This protein binds this small molecule.
Small molecule (SMILES): CC(=O)N[C@@H]1[C@@H](O)[C@H](O)[C@@H](CO)O[C@H]1O

Sequence of chain 1.B:
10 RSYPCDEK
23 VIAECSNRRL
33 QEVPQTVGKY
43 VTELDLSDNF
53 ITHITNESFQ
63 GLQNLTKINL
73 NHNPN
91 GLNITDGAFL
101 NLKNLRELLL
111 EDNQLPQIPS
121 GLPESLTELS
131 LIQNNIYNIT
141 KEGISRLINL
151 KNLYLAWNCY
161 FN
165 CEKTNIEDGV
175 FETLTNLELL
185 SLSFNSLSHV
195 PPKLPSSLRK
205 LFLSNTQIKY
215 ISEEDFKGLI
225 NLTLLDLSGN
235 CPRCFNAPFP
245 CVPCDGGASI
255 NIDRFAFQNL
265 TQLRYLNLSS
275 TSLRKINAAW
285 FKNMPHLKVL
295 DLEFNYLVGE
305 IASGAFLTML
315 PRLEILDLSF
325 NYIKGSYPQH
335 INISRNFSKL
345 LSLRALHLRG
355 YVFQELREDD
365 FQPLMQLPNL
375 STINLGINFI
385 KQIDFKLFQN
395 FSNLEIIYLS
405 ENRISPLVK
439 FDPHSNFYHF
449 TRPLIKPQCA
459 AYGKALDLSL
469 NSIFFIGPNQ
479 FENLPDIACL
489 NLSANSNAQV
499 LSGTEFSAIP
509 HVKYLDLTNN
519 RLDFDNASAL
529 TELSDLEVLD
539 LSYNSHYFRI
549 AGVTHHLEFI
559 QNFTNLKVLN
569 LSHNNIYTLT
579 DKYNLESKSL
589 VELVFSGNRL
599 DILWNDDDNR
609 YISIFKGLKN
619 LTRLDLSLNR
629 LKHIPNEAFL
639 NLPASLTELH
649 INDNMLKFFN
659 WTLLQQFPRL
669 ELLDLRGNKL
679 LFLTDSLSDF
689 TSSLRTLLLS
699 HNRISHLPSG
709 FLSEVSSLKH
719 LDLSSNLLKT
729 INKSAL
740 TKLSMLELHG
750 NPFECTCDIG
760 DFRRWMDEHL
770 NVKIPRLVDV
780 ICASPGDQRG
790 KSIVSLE

Binding-site contacts:
Ligand atom O6 contacts residue SER500 of chain 1.B at 3.2 Å.
Ligand atom C7 contacts residue ASN524 of chain 1.B at 3.9 Å.
Ligand atom C6 contacts residue SER526 of chain 1.B at 4.1 Å.
Ligand atom O5 contacts residue SER526 of chain 1.B at 3.5 Å (h-bond).
Ligand atom O5 contacts residue ASN524 of chain 1.B at 2.3 Å (h-bond).
Ligand atom C5 contacts residue ASN524 of chain 1.B at 3.6 Å.
Ligand atom O6 contacts residue THR502 of chain 1.B at 4.3 Å.
Ligand atom N2 contacts residue ASN524 of chain 1.B at 2.9 Å (h-bond).
Ligand atom C4 contacts residue ASN524 of chain 1.B at 4.2 Å.
Ligand atom O7 contacts residue ASN524 of chain 1.B at 4.4 Å.
Ligand atom C1 contacts residue SER526 of chain 1.B at 4.0 Å.
Ligand atom C5 contacts residue SER526 of chain 1.B at 4.0 Å.
Ligand atom C1 contacts residue ASN524 of chain 1.B at 1.4 Å.
Ligand atom C3 contacts residue ASN524 of chain 1.B at 3.8 Å.
Ligand atom C1 contacts residue SER500 of chain 1.B at 4.4 Å.
Ligand atom C6 contacts residue SER500 of chain 1.B at 3.6 Å.
Ligand atom O5 contacts residue SER500 of chain 1.B at 3.4 Å.
Ligand atom C2 contacts residue ASN524 of chain 1.B at 2.5 Å.
Ligand atom C5 contacts residue SER500 of chain 1.B at 4.2 Å.